Binding-site contacts:
Ligand atom C11 contacts residue TYR33 of chain 1.A at 3.8 Å (hydrophobic).
Ligand atom C2 contacts residue LYS124 of chain 1.A at 3.8 Å.
Ligand atom C5 contacts residue GLU109 of chain 1.A at 3.7 Å.
Ligand atom O contacts residue MN1 of chain 1.C at 2.3 Å.
Ligand atom C5 contacts residue LYS124 of chain 1.A at 4.1 Å.
Ligand atom C5 contacts residue MN1 of chain 1.B at 2.6 Å.
Ligand atom O6 contacts residue GLY111 of chain 1.A at 3.6 Å.
Ligand atom O contacts residue ASP98 of chain 1.A at 3.0 Å (salt-bridge).
Ligand atom O6 contacts residue LYS124 of chain 1.A at 3.2 Å (salt-bridge).
Ligand atom C6 contacts residue GLU70 of chain 1.A at 3.8 Å.
Ligand atom C contacts residue MN1 of chain 1.B at 2.5 Å.
Ligand atom O contacts residue MN1 of chain 1.B at 2.0 Å.
Ligand atom O6 contacts residue MN1 of chain 1.B at 1.9 Å.
Ligand atom C1 contacts residue LYS124 of chain 1.A at 3.0 Å.
Ligand atom O contacts residue GLU109 of chain 1.A at 3.5 Å (salt-bridge).
Ligand atom O6 contacts residue GLU109 of chain 1.A at 3.6 Å.
Ligand atom C4 contacts residue MN1 of chain 1.C at 3.7 Å.
Ligand atom O1 contacts residue MN1 of chain 1.C at 2.0 Å.
Ligand atom C5 contacts residue MN1 of chain 1.C at 3.4 Å.
Ligand atom O6 contacts residue HIS50 of chain 1.A at 2.9 Å (h-bond).
Ligand atom O6 contacts residue ILE110 of chain 1.A at 2.2 Å (h-bond).
Ligand atom O contacts residue GLU70 of chain 1.A at 3.2 Å (salt-bridge).
Ligand atom C contacts residue LYS124 of chain 1.A at 3.2 Å.
Ligand atom C1 contacts residue TYR120 of chain 1.A at 3.4 Å (hydrophobic).
Ligand atom C6 contacts residue MN1 of chain 1.C at 3.1 Å.
Ligand atom C contacts residue ILE110 of chain 1.A at 3.5 Å (hydrophobic).
Ligand atom C contacts residue GLU109 of chain 1.A at 3.6 Å.
Ligand atom C5 contacts residue HIS50 of chain 1.A at 3.5 Å.
Ligand atom O5 contacts residue TYR120 of chain 1.A at 3.2 Å (h-bond).
Ligand atom C12 contacts residue TYR33 of chain 1.A at 3.9 Å (hydrophobic).
Ligand atom C2 contacts residue TYR120 of chain 1.A at 3.8 Å (hydrophobic).
Ligand atom O contacts residue HIS50 of chain 1.A at 3.0 Å (h-bond).
Ligand atom C contacts residue HIS50 of chain 1.A at 3.5 Å.
Ligand atom O contacts residue ILE110 of chain 1.A at 4.0 Å.
Ligand atom C4 contacts residue MN1 of chain 1.B at 4.0 Å.
Ligand atom C1 contacts residue MN1 of chain 1.B at 3.9 Å.
Ligand atom O1 contacts residue ASP98 of chain 1.A at 3.9 Å.
Ligand atom O3 contacts residue TYR33 of chain 1.A at 3.8 Å.
Ligand atom O6 contacts residue ASP98 of chain 1.A at 3.8 Å.
Ligand atom O1 contacts residue GLU70 of chain 1.A at 2.8 Å (salt-bridge).

The protein below binds the small molecule below.
Small molecule (SMILES): CCCCC(=O)C1=C(O)C(=O)c2c(O)c(O)cc(O)c2C1=O

Sequence of chain 1.A:
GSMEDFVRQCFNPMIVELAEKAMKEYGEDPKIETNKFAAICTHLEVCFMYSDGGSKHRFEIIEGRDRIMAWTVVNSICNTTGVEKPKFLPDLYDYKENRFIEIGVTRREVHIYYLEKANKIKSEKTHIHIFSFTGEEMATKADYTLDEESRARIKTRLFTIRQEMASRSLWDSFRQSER